Sequence of chain 1.B:
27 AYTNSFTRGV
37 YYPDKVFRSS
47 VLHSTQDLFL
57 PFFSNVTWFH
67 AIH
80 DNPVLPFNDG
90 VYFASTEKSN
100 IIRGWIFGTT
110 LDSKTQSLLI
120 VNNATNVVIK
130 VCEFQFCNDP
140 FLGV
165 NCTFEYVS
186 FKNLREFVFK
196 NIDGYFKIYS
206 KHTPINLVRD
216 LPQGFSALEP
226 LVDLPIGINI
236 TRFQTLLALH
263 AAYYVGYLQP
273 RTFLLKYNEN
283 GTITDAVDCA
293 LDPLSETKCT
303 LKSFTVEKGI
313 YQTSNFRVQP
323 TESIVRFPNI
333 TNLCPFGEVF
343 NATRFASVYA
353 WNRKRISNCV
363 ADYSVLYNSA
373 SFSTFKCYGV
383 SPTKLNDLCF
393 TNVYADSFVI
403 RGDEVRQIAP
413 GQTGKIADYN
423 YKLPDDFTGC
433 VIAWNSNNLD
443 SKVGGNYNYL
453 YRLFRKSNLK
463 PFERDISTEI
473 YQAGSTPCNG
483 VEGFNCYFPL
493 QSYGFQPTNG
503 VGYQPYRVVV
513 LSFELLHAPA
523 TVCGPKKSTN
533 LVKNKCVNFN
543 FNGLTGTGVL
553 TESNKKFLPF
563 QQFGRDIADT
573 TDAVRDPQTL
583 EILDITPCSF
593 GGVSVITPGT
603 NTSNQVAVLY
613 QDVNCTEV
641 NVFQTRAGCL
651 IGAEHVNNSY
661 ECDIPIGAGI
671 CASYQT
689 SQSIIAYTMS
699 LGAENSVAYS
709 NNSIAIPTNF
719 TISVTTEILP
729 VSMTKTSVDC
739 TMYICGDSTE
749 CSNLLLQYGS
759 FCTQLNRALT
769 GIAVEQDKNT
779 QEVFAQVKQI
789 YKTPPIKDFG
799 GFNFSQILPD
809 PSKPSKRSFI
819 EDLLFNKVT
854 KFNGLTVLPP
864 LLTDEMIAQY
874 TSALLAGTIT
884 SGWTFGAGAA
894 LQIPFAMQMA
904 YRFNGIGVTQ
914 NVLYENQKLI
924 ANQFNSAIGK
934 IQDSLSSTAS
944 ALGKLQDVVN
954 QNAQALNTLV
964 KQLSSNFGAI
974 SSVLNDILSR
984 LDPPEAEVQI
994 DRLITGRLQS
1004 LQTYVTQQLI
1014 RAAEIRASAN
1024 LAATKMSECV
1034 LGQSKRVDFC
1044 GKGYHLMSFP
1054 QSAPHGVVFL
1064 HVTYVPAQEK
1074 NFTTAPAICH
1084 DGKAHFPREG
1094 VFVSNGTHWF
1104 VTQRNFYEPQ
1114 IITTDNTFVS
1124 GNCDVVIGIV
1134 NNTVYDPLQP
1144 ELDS

The small molecule below binds the protein below.
Small molecule (SMILES): CC(=O)N[C@@H]1[C@@H](O)[C@H](O)[C@@H](CO)O[C@H]1O

Binding-site contacts:
Ligand atom O5 contacts residue ASN1134 of chain 1.B at 2.4 Å (h-bond).
Ligand atom C4 contacts residue ASN1134 of chain 1.B at 4.2 Å.
Ligand atom N2 contacts residue ASN1134 of chain 1.B at 2.9 Å (h-bond).
Ligand atom C1 contacts residue ASN1134 of chain 1.B at 1.4 Å.
Ligand atom C3 contacts residue ASN1134 of chain 1.B at 3.8 Å.
Ligand atom C5 contacts residue ASN1134 of chain 1.B at 3.7 Å.
Ligand atom C2 contacts residue ASN1134 of chain 1.B at 2.4 Å.
Ligand atom C8 contacts residue ASN1134 of chain 1.B at 3.8 Å.
Ligand atom C7 contacts residue ASN1134 of chain 1.B at 3.5 Å.
Ligand atom O7 contacts residue ASN1134 of chain 1.B at 4.4 Å.